The small molecule below binds the protein below.
Small molecule (SMILES): CC(=O)N[C@@H]1[C@@H](O)[C@H](O)[C@@H](CO)O[C@H]1O

Sequence of chain 1.A:
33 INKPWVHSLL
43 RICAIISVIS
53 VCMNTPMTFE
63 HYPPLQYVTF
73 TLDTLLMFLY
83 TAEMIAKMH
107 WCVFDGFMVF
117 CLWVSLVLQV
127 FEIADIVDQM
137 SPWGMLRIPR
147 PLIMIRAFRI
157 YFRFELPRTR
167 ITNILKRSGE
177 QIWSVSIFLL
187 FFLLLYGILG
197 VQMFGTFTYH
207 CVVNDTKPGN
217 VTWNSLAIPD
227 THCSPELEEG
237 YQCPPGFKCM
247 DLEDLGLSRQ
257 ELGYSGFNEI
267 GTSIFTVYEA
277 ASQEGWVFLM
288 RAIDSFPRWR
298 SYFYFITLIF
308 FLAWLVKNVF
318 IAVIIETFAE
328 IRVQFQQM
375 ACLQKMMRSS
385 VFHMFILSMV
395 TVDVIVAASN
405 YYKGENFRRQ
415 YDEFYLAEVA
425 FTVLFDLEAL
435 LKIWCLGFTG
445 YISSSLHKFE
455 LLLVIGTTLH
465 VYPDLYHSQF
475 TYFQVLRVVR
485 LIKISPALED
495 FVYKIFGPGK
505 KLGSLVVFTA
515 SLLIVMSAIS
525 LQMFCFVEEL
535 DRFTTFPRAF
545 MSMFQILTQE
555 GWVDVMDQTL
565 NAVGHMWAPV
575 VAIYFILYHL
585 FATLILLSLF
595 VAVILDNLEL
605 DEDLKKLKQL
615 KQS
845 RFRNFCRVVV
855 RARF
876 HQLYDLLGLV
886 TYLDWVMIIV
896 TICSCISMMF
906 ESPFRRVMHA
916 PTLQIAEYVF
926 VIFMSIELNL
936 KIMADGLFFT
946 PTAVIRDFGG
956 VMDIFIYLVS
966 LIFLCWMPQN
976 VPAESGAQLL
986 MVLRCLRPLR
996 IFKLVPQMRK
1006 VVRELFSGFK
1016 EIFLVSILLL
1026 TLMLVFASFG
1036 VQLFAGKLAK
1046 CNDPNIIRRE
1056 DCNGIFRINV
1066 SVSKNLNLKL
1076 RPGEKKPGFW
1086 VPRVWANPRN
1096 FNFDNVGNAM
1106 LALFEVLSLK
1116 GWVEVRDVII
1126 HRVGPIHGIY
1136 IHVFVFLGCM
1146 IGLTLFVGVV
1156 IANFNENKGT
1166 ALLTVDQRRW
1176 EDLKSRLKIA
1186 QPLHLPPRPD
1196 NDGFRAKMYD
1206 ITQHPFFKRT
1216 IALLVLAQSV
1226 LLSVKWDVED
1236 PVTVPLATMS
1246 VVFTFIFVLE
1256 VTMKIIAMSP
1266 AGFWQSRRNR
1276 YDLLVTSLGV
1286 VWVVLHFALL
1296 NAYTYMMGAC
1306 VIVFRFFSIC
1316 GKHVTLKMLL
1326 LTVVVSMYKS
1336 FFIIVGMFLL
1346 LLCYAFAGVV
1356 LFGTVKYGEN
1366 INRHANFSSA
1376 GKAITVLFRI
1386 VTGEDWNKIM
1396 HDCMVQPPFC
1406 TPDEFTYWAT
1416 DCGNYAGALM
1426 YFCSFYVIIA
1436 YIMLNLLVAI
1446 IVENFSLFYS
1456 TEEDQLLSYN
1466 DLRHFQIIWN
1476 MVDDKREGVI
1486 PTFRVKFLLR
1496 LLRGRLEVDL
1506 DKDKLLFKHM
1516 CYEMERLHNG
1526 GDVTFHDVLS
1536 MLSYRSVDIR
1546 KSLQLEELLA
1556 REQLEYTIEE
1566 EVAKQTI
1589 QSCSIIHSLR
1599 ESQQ

Binding-site contacts:
Ligand atom C2 contacts residue ASN210 of chain 1.A at 3.2 Å.
Ligand atom C1 contacts residue ASN210 of chain 1.A at 3.0 Å.
Ligand atom C6 contacts residue ASP211 of chain 1.A at 3.6 Å.
Ligand atom C8 contacts residue PRO241 of chain 1.A at 3.9 Å (hydrophobic).
Ligand atom O5 contacts residue ASN210 of chain 1.A at 3.6 Å.
Ligand atom O7 contacts residue ASN210 of chain 1.A at 3.7 Å.
Ligand atom O7 contacts residue GLY242 of chain 1.A at 3.9 Å.
Ligand atom C7 contacts residue ASN210 of chain 1.A at 3.7 Å.
Ligand atom N2 contacts residue ASN210 of chain 1.A at 3.4 Å (h-bond).
Ligand atom C8 contacts residue GLY242 of chain 1.A at 3.9 Å.
Ligand atom C7 contacts residue GLY242 of chain 1.A at 4.1 Å.
Ligand atom O5 contacts residue ASP211 of chain 1.A at 4.1 Å.